Sequence of chain 1.A:
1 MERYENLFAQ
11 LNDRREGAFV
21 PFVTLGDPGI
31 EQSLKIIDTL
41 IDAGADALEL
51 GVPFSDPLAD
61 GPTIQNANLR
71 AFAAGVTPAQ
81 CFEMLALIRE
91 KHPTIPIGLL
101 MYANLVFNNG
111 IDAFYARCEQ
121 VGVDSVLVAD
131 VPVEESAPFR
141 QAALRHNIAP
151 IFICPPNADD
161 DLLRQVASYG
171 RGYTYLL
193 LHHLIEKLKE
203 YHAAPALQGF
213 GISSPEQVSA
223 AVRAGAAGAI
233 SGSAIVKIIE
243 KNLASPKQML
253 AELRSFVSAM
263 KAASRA

Binding-site contacts:
Ligand atom CA contacts residue PHE82 of chain 1.A at 4.1 Å (hydrophobic).
Ligand atom C contacts residue ARG117 of chain 1.A at 4.0 Å.
Ligand atom C contacts residue PHE114 of chain 1.A at 4.2 Å (hydrophobic).
Ligand atom N contacts residue ARG117 of chain 1.A at 3.9 Å.
Ligand atom OXT contacts residue ALA113 of chain 1.A at 4.3 Å.
Ligand atom OXT contacts residue PHE82 of chain 1.A at 4.3 Å.
Ligand atom N contacts residue PHE82 of chain 1.A at 3.1 Å.
Ligand atom CB contacts residue PHE114 of chain 1.A at 4.2 Å (hydrophobic).
Ligand atom CB contacts residue PHE82 of chain 1.A at 4.2 Å (hydrophobic).
Ligand atom O contacts residue ASN109 of chain 1.A at 4.3 Å.
Ligand atom CA contacts residue PHE114 of chain 1.A at 3.7 Å (hydrophobic).
Ligand atom CA contacts residue ALA113 of chain 1.A at 4.4 Å (hydrophobic).
Ligand atom OG contacts residue PHE82 of chain 1.A at 3.1 Å.
Ligand atom OG contacts residue PRO78 of chain 1.A at 4.4 Å.
Ligand atom N contacts residue PHE114 of chain 1.A at 2.8 Å.
Ligand atom OXT contacts residue ARG117 of chain 1.A at 3.4 Å.
Ligand atom N contacts residue ALA113 of chain 1.A at 4.3 Å.
Ligand atom O contacts residue PHE114 of chain 1.A at 4.2 Å.
Ligand atom OG contacts residue PHE114 of chain 1.A at 4.2 Å.
Ligand atom C contacts residue ALA113 of chain 1.A at 3.9 Å (hydrophobic).
Ligand atom O contacts residue ALA113 of chain 1.A at 3.7 Å.

A protein and the small-molecule ligand that binds it are described below.
Small molecule (SMILES): N[C@@H](CO)C(=O)O